Binding-site contacts:
Ligand atom C7 contacts residue GLN790 of chain 1.B at 4.4 Å.
Ligand atom C4 contacts residue GLN790 of chain 1.B at 4.2 Å.
Ligand atom C4 contacts residue ASN766 of chain 1.B at 4.3 Å.
Ligand atom O5 contacts residue GLN790 of chain 1.B at 3.6 Å (h-bond).
Ligand atom C3 contacts residue GLN790 of chain 1.B at 4.3 Å.
Ligand atom C5 contacts residue GLN790 of chain 1.B at 4.4 Å.
Ligand atom O5 contacts residue ASN766 of chain 1.B at 2.4 Å (h-bond).
Ligand atom C7 contacts residue ASN766 of chain 1.B at 3.3 Å.
Ligand atom N2 contacts residue GLN790 of chain 1.B at 4.4 Å.
Ligand atom N2 contacts residue ASN766 of chain 1.B at 3.0 Å (h-bond).
Ligand atom C2 contacts residue GLN790 of chain 1.B at 3.5 Å.
Ligand atom C5 contacts residue ASN766 of chain 1.B at 3.7 Å.
Ligand atom O6 contacts residue ASN765 of chain 1.B at 4.2 Å.
Ligand atom C1 contacts residue ASN766 of chain 1.B at 1.5 Å.
Ligand atom O7 contacts residue ASN766 of chain 1.B at 2.8 Å (h-bond).
Ligand atom O5 contacts residue ASN765 of chain 1.B at 4.3 Å.
Ligand atom C3 contacts residue ASN766 of chain 1.B at 3.9 Å.
Ligand atom C2 contacts residue ASN766 of chain 1.B at 2.6 Å.
Ligand atom C1 contacts residue GLN790 of chain 1.B at 3.9 Å.
Ligand atom O7 contacts residue GLN790 of chain 1.B at 3.5 Å (h-bond).

A small-molecule ligand and the protein it binds are described below.
Small molecule (SMILES): CC(=O)N[C@@H]1[C@@H](O)[C@H](O)[C@@H](CO)O[C@H]1O

Sequence of chain 1.B:
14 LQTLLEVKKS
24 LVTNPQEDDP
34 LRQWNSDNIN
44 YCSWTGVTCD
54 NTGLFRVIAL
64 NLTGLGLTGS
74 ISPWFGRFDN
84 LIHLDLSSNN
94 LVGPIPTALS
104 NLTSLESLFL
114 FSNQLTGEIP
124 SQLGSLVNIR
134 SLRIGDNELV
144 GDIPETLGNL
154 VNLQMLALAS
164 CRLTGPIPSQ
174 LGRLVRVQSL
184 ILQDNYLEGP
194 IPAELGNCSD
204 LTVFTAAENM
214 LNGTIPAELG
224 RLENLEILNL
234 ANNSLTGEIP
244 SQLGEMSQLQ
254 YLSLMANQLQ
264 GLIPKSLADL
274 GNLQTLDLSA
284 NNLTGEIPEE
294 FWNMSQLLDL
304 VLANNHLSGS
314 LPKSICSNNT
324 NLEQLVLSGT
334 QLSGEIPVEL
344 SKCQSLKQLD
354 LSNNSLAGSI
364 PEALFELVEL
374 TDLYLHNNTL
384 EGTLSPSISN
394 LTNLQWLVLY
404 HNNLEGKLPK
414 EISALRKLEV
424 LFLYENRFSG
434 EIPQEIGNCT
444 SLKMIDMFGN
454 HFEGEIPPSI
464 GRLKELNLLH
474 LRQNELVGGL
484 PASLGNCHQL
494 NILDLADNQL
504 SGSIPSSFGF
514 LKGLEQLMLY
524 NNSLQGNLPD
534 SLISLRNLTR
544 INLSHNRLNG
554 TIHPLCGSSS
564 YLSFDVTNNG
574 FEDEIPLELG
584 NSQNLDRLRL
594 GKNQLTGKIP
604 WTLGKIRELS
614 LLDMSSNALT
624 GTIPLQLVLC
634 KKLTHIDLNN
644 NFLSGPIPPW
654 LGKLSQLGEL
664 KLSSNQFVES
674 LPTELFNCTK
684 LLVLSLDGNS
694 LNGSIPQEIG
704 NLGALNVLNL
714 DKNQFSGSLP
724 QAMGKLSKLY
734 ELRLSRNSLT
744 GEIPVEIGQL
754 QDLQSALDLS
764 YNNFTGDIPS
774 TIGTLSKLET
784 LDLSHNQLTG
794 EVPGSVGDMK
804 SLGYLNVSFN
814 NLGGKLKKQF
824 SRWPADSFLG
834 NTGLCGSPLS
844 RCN